Binding-site contacts:
Ligand atom O3 contacts residue THR150 of chain 1.A at 3.9 Å.
Ligand atom O3 contacts residue THR151 of chain 1.A at 3.0 Å (h-bond).
Ligand atom C3 contacts residue THR151 of chain 1.A at 3.6 Å.
Ligand atom C1 contacts residue 0XR1 of chain 2.C at 0.5 Å.
Ligand atom C2' contacts residue 0XR1 of chain 2.C at 1.0 Å.
Ligand atom O2' contacts residue LYS47 of chain 1.A at 3.6 Å.
Ligand atom C5 contacts residue LEU142 of chain 2.A at 3.8 Å (hydrophobic).
Ligand atom O1' contacts residue ALA140 of chain 2.A at 3.9 Å.
Ligand atom C5' contacts residue LYS47 of chain 2.A at 3.9 Å.
Ligand atom O4 contacts residue SER149 of chain 1.A at 2.7 Å (h-bond).
Ligand atom O2' contacts residue 0XR1 of chain 2.C at 1.2 Å.
Ligand atom O1' contacts residue LEU49 of chain 1.A at 3.5 Å.
Ligand atom C4' contacts residue 0XR1 of chain 2.C at 0.9 Å.
Ligand atom O4 contacts residue 0XR1 of chain 2.C at 1.5 Å (h-bond).
Ligand atom C3 contacts residue SER149 of chain 1.A at 3.7 Å.
Ligand atom C5 contacts residue 0XR1 of chain 2.C at 0.6 Å.
Ligand atom C4 contacts residue SER149 of chain 1.A at 3.5 Å.
Ligand atom C5' contacts residue THR138 of chain 1.A at 3.7 Å.
Ligand atom C6 contacts residue 0XR1 of chain 2.C at 0.5 Å.
Ligand atom C5' contacts residue 0XR1 of chain 2.C at 2.4 Å.
Ligand atom C2 contacts residue ALA140 of chain 1.A at 3.9 Å (hydrophobic).
Ligand atom C3 contacts residue 0XR1 of chain 2.C at 0.6 Å.
Ligand atom O3 contacts residue SER149 of chain 1.A at 3.1 Å (h-bond).
Ligand atom O4 contacts residue SER149 of chain 2.A at 3.2 Å (h-bond).
Ligand atom C1' contacts residue LEU49 of chain 1.A at 3.6 Å (hydrophobic).
Ligand atom C4 contacts residue SER149 of chain 2.A at 3.8 Å.
Ligand atom C4' contacts residue LEU49 of chain 2.A at 3.7 Å (hydrophobic).
Ligand atom O1' contacts residue 0XR1 of chain 2.C at 0.9 Å.
Ligand atom C4 contacts residue LEU142 of chain 2.A at 3.7 Å (hydrophobic).
Ligand atom C4 contacts residue 0XR1 of chain 2.C at 0.8 Å.
Ligand atom O2' contacts residue LYS47 of chain 2.A at 3.6 Å.
Ligand atom C2' contacts residue LEU49 of chain 2.A at 3.9 Å (hydrophobic).
Ligand atom O4 contacts residue LEU142 of chain 2.A at 3.2 Å.
Ligand atom C2 contacts residue 0XR1 of chain 2.C at 0.5 Å.
Ligand atom C3' contacts residue 0XR1 of chain 2.C at 0.5 Å.
Ligand atom O3 contacts residue 0XR1 of chain 2.C at 1.8 Å.
Ligand atom C1' contacts residue 0XR1 of chain 2.C at 1.2 Å.
Ligand atom C5 contacts residue SER149 of chain 2.A at 3.5 Å.
Ligand atom C4' contacts residue LYS47 of chain 2.A at 3.6 Å.
Ligand atom C2' contacts residue ALA140 of chain 1.A at 3.8 Å (hydrophobic).

Sequence of chain 1.A:
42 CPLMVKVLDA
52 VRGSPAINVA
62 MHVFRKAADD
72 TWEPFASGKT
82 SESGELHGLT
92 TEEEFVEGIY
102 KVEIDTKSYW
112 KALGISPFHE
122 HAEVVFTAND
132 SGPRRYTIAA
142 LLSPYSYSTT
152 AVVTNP

The small molecule below binds the protein below.
Small molecule (SMILES): CCOC(=O)/C=C/c1ccc(O)c(O)c1

Sequence of chain 2.A:
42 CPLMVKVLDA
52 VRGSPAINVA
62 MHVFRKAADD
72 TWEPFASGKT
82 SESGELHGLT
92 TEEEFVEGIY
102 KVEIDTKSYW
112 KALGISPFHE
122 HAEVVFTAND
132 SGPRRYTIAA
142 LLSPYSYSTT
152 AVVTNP